The small molecule below binds the protein below.
Small molecule (SMILES): CC(=O)N[C@H]1CO[C@H](CO)[C@H]2O[C@@]3(O[C@@H]21)O[C@H](CO)[C@@H](O)[C@H](O)[C@H]3NC(C)=O

Sequence of chain 1.E:
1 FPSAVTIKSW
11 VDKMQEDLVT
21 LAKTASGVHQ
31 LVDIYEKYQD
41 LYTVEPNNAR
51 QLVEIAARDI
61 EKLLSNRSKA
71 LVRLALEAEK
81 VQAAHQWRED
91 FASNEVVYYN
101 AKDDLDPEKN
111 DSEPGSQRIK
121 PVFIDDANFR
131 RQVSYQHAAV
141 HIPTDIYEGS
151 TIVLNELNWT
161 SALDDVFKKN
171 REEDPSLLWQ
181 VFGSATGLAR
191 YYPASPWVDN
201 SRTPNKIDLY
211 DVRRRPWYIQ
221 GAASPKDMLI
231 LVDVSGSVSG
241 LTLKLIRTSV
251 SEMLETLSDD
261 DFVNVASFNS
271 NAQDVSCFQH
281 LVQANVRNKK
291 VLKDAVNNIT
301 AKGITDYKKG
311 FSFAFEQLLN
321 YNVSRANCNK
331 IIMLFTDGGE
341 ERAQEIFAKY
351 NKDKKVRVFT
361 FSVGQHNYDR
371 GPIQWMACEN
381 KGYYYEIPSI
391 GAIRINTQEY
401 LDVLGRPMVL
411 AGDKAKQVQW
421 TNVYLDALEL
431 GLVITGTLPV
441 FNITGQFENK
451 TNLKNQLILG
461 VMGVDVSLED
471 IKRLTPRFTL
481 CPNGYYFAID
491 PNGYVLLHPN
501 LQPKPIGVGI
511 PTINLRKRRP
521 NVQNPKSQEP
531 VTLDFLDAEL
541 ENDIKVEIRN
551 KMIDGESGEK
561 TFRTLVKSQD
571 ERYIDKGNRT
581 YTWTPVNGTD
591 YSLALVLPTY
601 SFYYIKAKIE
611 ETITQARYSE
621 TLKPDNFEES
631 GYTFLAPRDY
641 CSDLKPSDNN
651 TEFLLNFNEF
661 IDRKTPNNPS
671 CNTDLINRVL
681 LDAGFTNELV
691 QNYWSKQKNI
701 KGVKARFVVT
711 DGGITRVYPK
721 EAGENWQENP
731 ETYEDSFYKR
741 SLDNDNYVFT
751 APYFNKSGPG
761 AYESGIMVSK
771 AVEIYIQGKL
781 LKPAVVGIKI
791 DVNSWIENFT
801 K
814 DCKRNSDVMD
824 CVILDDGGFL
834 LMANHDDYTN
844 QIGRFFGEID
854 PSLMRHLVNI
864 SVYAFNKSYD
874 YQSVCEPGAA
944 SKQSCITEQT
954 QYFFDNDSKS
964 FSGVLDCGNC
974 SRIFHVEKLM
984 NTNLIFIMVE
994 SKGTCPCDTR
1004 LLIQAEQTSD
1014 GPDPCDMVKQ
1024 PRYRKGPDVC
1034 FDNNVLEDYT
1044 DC

Binding-site contacts:
Ligand atom N2 contacts residue ASN869 of chain 1.E at 3.0 Å (h-bond).
Ligand atom C6 contacts residue PHE956 of chain 1.E at 3.8 Å (hydrophobic).
Ligand atom C5 contacts residue PHE956 of chain 1.E at 4.2 Å (hydrophobic).
Ligand atom C7 contacts residue ASN869 of chain 1.E at 3.0 Å.
Ligand atom C6 contacts residue ALA867 of chain 1.E at 4.3 Å (hydrophobic).
Ligand atom C1 contacts residue ASN869 of chain 1.E at 1.5 Å.
Ligand atom O5 contacts residue PHE868 of chain 1.E at 4.0 Å.
Ligand atom C1 contacts residue PHE956 of chain 1.E at 4.5 Å (hydrophobic).
Ligand atom O6 contacts residue PHE956 of chain 1.E at 3.7 Å.
Ligand atom O6 contacts residue ASP958 of chain 1.E at 4.1 Å.
Ligand atom C3 contacts residue ASN869 of chain 1.E at 3.9 Å.
Ligand atom C5 contacts residue ASN869 of chain 1.E at 3.6 Å.
Ligand atom O5 contacts residue ASN869 of chain 1.E at 2.3 Å (h-bond).
Ligand atom C2 contacts residue ASN869 of chain 1.E at 2.6 Å.
Ligand atom C8 contacts residue ASN869 of chain 1.E at 4.1 Å.
Ligand atom C4 contacts residue ASN869 of chain 1.E at 4.3 Å.
Ligand atom O5 contacts residue PHE956 of chain 1.E at 3.6 Å.
Ligand atom O7 contacts residue ASN869 of chain 1.E at 2.8 Å (h-bond).
Ligand atom C1 contacts residue PHE868 of chain 1.E at 4.3 Å (hydrophobic).